Sequence of chain 1.B:
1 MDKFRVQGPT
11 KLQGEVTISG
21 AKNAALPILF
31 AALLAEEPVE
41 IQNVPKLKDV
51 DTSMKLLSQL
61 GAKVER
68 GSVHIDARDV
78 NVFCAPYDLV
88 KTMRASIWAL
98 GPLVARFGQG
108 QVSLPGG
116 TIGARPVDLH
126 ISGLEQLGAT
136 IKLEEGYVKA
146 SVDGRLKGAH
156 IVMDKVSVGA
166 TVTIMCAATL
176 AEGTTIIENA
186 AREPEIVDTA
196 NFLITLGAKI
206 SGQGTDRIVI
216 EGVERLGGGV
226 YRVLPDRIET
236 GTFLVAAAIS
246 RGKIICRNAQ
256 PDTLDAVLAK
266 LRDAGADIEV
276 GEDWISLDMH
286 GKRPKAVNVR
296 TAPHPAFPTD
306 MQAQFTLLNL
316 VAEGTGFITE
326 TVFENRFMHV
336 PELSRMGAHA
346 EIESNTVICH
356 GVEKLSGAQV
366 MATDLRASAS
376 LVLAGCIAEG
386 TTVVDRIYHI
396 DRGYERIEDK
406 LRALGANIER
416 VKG

This small molecule binds to this protein.
Small molecule (SMILES): CC(=O)N[C@H]1[C@@H](O[P](=O)(O)O[P](=O)(O)OC[C@H]2O[C@@H](n3ccc(=O)[nH]c3=O)[C@H](O)[C@@H]2O)O[C@H](CO)[C@@H](O)[C@@H]1O[C@H](C)C(=O)O

Binding-site contacts:
Ligand atom C4 contacts residue ASP305 of chain 1.B at 3.3 Å.
Ligand atom C8 contacts residue ALA92 of chain 1.B at 3.6 Å (hydrophobic).
Ligand atom O2D contacts residue ARG120 of chain 1.B at 3.6 Å.
Ligand atom N3U contacts residue ASP123 of chain 1.B at 2.8 Å (salt-bridge).
Ligand atom O2A contacts residue SER162 of chain 1.B at 3.5 Å.
Ligand atom C3E contacts residue ASP305 of chain 1.B at 3.3 Å.
Ligand atom O2E contacts residue LEU370 of chain 1.B at 3.1 Å.
Ligand atom C5U contacts residue PRO121 of chain 1.B at 3.6 Å (hydrophobic).
Ligand atom O1A contacts residue VAL163 of chain 1.B at 3.4 Å (h-bond).
Ligand atom O3D contacts residue VAL327 of chain 1.B at 3.0 Å (h-bond).
Ligand atom C7 contacts residue ASN23 of chain 1.B at 3.6 Å.
Ligand atom O2U contacts residue PRO121 of chain 1.B at 3.3 Å.
Ligand atom N3U contacts residue PRO121 of chain 1.B at 3.2 Å (h-bond).
Ligand atom C1E contacts residue LEU370 of chain 1.B at 3.6 Å (hydrophobic).
Ligand atom O3 contacts residue ASN23 of chain 1.B at 3.5 Å (h-bond).
Ligand atom O4 contacts residue ASP305 of chain 1.B at 2.9 Å (salt-bridge).
Ligand atom C5U contacts residue SER162 of chain 1.B at 3.3 Å.
Ligand atom O7 contacts residue ASN23 of chain 1.B at 3.2 Å.
Ligand atom O3 contacts residue ASP305 of chain 1.B at 3.5 Å (salt-bridge).
Ligand atom O2B contacts residue ARG120 of chain 1.B at 3.2 Å (salt-bridge).
Ligand atom O1E contacts residue LYS22 of chain 1.B at 2.8 Å (salt-bridge).
Ligand atom O1B contacts residue GLY164 of chain 1.B at 3.1 Å (h-bond).
Ligand atom C3E contacts residue ARG331 of chain 1.B at 3.2 Å.
Ligand atom C6U contacts residue SER162 of chain 1.B at 3.6 Å.
Ligand atom O1A contacts residue SER162 of chain 1.B at 2.8 Å (h-bond).
Ligand atom C4U contacts residue PRO121 of chain 1.B at 3.2 Å (hydrophobic).
Ligand atom O4 contacts residue PHE328 of chain 1.B at 3.6 Å.
Ligand atom O1A contacts residue GLY164 of chain 1.B at 3.2 Å (h-bond).
Ligand atom O4U contacts residue ASP123 of chain 1.B at 3.5 Å (salt-bridge).
Ligand atom C2U contacts residue PRO121 of chain 1.B at 3.5 Å (hydrophobic).
Ligand atom O4U contacts residue VAL122 of chain 1.B at 3.4 Å.
Ligand atom O2D contacts residue ALA119 of chain 1.B at 2.8 Å (h-bond).
Ligand atom O4U contacts residue LEU124 of chain 1.B at 2.8 Å (h-bond).
Ligand atom C3D contacts residue PHE328 of chain 1.B at 3.6 Å (hydrophobic).
Ligand atom C4U contacts residue ASP123 of chain 1.B at 3.6 Å.
Ligand atom O3D contacts residue PHE328 of chain 1.B at 3.6 Å.
Ligand atom PA contacts residue VAL163 of chain 1.B at 3.4 Å.
Ligand atom O2A contacts residue VAL163 of chain 1.B at 2.6 Å (h-bond).
Ligand atom O4U contacts residue PRO121 of chain 1.B at 3.5 Å (h-bond).
Ligand atom O7 contacts residue TRP95 of chain 1.B at 3.6 Å.